The small molecule below binds the protein below.
Small molecule (SMILES): Cc1ccc(NC(=O)Nc2cc([C@H]3C[C@H]3C(=O)O)ccc2N(CC(C)C)C2CCCCC2)cc1

Binding-site contacts:
Ligand atom O28 contacts residue ALA266 of chain 1.C at 3.2 Å (h-bond).
Ligand atom C05 contacts residue HIS348 of chain 1.C at 3.7 Å.
Ligand atom C27 contacts residue VAL127 of chain 1.C at 3.7 Å (hydrophobic).
Ligand atom C11 contacts residue VAL168 of chain 1.C at 3.7 Å (hydrophobic).
Ligand atom O28 contacts residue SER265 of chain 1.C at 3.7 Å.
Ligand atom O34 contacts residue ALA266 of chain 1.C at 3.3 Å.
Ligand atom O33 contacts residue SER265 of chain 1.C at 3.7 Å.
Ligand atom N18 contacts residue SER169 of chain 1.C at 3.2 Å (h-bond).
Ligand atom N20 contacts residue SER169 of chain 1.C at 3.0 Å (h-bond).
Ligand atom C32 contacts residue HIS348 of chain 1.C at 3.6 Å.
Ligand atom C26 contacts residue TYR128 of chain 1.C at 3.3 Å (hydrophobic).
Ligand atom C06 contacts residue ILE351 of chain 1.C at 3.8 Å (hydrophobic).
Ligand atom C30 contacts residue ILE356 of chain 1.C at 3.6 Å (hydrophobic).
Ligand atom C16 contacts residue BEZ1 of chain 1.J at 3.7 Å.
Ligand atom O28 contacts residue PHE165 of chain 1.C at 3.5 Å.
Ligand atom C17 contacts residue BEZ1 of chain 1.J at 3.6 Å.
Ligand atom C31 contacts residue LEU386 of chain 1.C at 3.5 Å (hydrophobic).
Ligand atom C22 contacts residue PHE165 of chain 1.C at 3.5 Å (hydrophobic).
Ligand atom C11 contacts residue SER169 of chain 1.C at 3.6 Å.
Ligand atom N18 contacts residue PHE165 of chain 1.C at 3.5 Å.
Ligand atom C14 contacts residue GLU173 of chain 1.C at 3.6 Å.
Ligand atom N20 contacts residue PHE165 of chain 1.C at 3.5 Å.
Ligand atom C19 contacts residue SER169 of chain 1.C at 3.7 Å.
Ligand atom C06 contacts residue HIS348 of chain 1.C at 3.2 Å.
Ligand atom O33 contacts residue ALA266 of chain 1.C at 3.1 Å (h-bond).
Ligand atom C14 contacts residue SER269 of chain 1.C at 3.7 Å.
Ligand atom C10 contacts residue PHE216 of chain 1.C at 3.8 Å (hydrophobic).
Ligand atom C01 contacts residue HIS348 of chain 1.C at 3.7 Å.
Ligand atom C14 contacts residue TYR128 of chain 1.C at 3.3 Å (hydrophobic).
Ligand atom O34 contacts residue HIS348 of chain 1.C at 2.7 Å (h-bond).
Ligand atom C25 contacts residue TYR128 of chain 1.C at 3.7 Å (hydrophobic).
Ligand atom C19 contacts residue PHE165 of chain 1.C at 3.2 Å (hydrophobic).
Ligand atom C25 contacts residue SER265 of chain 1.C at 3.5 Å.
Ligand atom C02 contacts residue PHE165 of chain 1.C at 3.7 Å (hydrophobic).
Ligand atom C15 contacts residue SER269 of chain 1.C at 3.6 Å.
Ligand atom C27 contacts residue TYR128 of chain 1.C at 3.6 Å (hydrophobic).
Ligand atom C22 contacts residue VAL132 of chain 1.C at 3.5 Å (hydrophobic).
Ligand atom C21 contacts residue TYR128 of chain 1.C at 3.4 Å (hydrophobic).
Ligand atom C27 contacts residue GLY264 of chain 1.C at 3.7 Å.
Ligand atom C26 contacts residue SER265 of chain 1.C at 3.5 Å.

Sequence of chain 1.C:
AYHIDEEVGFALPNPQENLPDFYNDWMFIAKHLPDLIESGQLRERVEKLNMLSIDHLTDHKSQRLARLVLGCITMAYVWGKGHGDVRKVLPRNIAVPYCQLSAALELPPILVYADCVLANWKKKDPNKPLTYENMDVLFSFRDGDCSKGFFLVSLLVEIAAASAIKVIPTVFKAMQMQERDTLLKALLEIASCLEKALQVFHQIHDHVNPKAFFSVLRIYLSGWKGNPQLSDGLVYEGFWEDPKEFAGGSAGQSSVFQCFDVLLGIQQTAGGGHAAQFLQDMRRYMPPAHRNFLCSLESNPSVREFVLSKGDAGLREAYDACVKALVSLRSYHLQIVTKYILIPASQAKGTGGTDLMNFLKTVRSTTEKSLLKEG